Sequence of chain 1.B:
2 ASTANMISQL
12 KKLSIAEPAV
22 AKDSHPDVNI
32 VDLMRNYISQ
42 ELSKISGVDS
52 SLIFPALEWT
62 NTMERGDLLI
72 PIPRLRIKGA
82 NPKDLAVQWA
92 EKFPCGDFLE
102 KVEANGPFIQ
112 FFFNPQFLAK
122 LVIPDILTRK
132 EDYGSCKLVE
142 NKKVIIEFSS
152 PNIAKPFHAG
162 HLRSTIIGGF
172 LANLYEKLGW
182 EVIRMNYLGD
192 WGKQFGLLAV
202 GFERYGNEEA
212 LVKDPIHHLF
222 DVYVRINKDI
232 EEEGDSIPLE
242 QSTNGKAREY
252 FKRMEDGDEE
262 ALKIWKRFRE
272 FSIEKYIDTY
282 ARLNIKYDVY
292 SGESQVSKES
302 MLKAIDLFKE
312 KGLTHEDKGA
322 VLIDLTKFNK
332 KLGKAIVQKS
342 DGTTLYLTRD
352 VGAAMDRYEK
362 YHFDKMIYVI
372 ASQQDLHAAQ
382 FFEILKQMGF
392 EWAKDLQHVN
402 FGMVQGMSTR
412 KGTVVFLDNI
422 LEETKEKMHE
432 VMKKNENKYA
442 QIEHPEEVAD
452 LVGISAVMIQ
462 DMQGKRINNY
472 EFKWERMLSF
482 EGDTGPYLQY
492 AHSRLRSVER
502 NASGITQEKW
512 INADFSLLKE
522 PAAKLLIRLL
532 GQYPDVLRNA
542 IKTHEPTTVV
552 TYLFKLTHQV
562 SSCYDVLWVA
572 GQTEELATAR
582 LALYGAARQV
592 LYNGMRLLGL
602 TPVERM

The protein below binds the small molecule below.
Small molecule (SMILES): NC(=[NH2+])NCCC[C@H](N)C(=O)O

Binding-site contacts:
Ligand atom NE contacts residue GLU148 of chain 1.B at 2.5 Å (salt-bridge).
Ligand atom CB contacts residue SER151 of chain 1.B at 3.5 Å.
Ligand atom NH2 contacts residue TYR369 of chain 1.B at 3.6 Å.
Ligand atom NH1 contacts residue ASP351 of chain 1.B at 3.1 Å (salt-bridge).
Ligand atom CZ contacts residue ILE371 of chain 1.B at 3.5 Å (hydrophobic).
Ligand atom CZ contacts residue TYR347 of chain 1.B at 3.8 Å (hydrophobic).
Ligand atom C contacts residue GLN375 of chain 1.B at 3.9 Å.
Ligand atom O contacts residue SER151 of chain 1.B at 3.8 Å.
Ligand atom NH2 contacts residue TYR188 of chain 1.B at 3.2 Å.
Ligand atom CA contacts residue ASN153 of chain 1.B at 3.7 Å.
Ligand atom NH2 contacts residue GLU148 of chain 1.B at 2.9 Å (salt-bridge).
Ligand atom NH2 contacts residue ILE371 of chain 1.B at 4.1 Å.
Ligand atom CZ contacts residue GLU148 of chain 1.B at 3.3 Å.
Ligand atom NE contacts residue TYR347 of chain 1.B at 4.1 Å.
Ligand atom NH2 contacts residue ASP351 of chain 1.B at 2.8 Å (salt-bridge).
Ligand atom CB contacts residue TYR347 of chain 1.B at 3.2 Å (hydrophobic).
Ligand atom CD contacts residue SER151 of chain 1.B at 4.0 Å.
Ligand atom NH1 contacts residue ILE371 of chain 1.B at 3.7 Å.
Ligand atom CB contacts residue GLN375 of chain 1.B at 4.0 Å.
Ligand atom CA contacts residue TYR347 of chain 1.B at 3.5 Å (hydrophobic).
Ligand atom NE contacts residue TYR188 of chain 1.B at 3.7 Å.
Ligand atom CG contacts residue SER151 of chain 1.B at 3.9 Å.
Ligand atom O contacts residue ASN153 of chain 1.B at 3.3 Å (h-bond).
Ligand atom C contacts residue SER151 of chain 1.B at 4.2 Å.
Ligand atom CZ contacts residue ASP351 of chain 1.B at 3.7 Å.
Ligand atom N contacts residue GLY190 of chain 1.B at 4.2 Å.
Ligand atom N contacts residue PRO152 of chain 1.B at 4.1 Å.
Ligand atom CA contacts residue SER151 of chain 1.B at 3.6 Å.
Ligand atom CD contacts residue ILE371 of chain 1.B at 3.6 Å (hydrophobic).
Ligand atom CD contacts residue TYR347 of chain 1.B at 3.5 Å (hydrophobic).
Ligand atom CD contacts residue GLU148 of chain 1.B at 3.5 Å.
Ligand atom NH1 contacts residue TYR188 of chain 1.B at 4.2 Å.
Ligand atom CG contacts residue TYR347 of chain 1.B at 2.9 Å (hydrophobic).
Ligand atom OXT contacts residue GLN375 of chain 1.B at 2.8 Å (h-bond).
Ligand atom NE contacts residue ILE371 of chain 1.B at 3.4 Å.
Ligand atom CZ contacts residue TYR188 of chain 1.B at 3.5 Å (hydrophobic).
Ligand atom NH1 contacts residue TYR347 of chain 1.B at 2.7 Å (h-bond).
Ligand atom C contacts residue ASN153 of chain 1.B at 3.7 Å.
Ligand atom N contacts residue SER151 of chain 1.B at 2.8 Å (h-bond).
Ligand atom N contacts residue ASN153 of chain 1.B at 2.9 Å (h-bond).